A small-molecule ligand and the protein it binds are described below.
Small molecule (SMILES): Nc1ncnc2c1ncn2[C@@H]1O[C@H](COP(=O)(O)OP(=O)(O)OP(O)(O)=S)[C@@H](O)[C@H]1O

Sequence of chain 1.C:
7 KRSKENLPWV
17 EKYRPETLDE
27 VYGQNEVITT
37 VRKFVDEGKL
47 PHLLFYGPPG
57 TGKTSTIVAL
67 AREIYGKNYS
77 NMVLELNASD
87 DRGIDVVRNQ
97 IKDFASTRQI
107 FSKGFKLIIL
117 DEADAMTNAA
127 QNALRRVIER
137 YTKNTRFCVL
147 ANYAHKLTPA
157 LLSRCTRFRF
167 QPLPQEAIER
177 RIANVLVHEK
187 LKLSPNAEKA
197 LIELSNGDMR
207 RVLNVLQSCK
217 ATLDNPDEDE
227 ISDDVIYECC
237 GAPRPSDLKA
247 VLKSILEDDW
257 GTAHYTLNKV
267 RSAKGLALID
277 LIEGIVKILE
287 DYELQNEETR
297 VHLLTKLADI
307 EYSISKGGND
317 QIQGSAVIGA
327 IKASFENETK

Sequence of chain 1.D:
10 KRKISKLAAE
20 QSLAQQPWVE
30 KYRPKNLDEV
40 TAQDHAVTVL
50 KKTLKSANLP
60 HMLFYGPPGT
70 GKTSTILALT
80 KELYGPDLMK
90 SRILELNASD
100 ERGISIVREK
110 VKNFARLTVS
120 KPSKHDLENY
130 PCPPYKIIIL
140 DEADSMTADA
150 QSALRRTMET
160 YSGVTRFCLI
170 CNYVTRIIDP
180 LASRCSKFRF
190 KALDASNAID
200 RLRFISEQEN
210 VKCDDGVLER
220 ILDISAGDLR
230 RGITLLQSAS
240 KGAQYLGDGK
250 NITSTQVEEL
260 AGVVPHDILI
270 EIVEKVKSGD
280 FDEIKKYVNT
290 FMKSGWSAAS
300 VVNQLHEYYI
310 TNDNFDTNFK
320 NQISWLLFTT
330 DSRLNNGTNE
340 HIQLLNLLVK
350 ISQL

Binding-site contacts:
Ligand atom PG contacts residue ARG206 of chain 1.C at 3.5 Å.
Ligand atom PG contacts residue ARG154 of chain 1.D at 3.3 Å.
Ligand atom O3A contacts residue GLY56 of chain 1.C at 3.5 Å.
Ligand atom O2A contacts residue ARG20 of chain 1.C at 3.4 Å (salt-bridge).
Ligand atom S1G contacts residue ARG154 of chain 1.D at 3.4 Å (salt-bridge).
Ligand atom N9 contacts residue MET205 of chain 1.C at 3.5 Å.
Ligand atom O3' contacts residue VAL16 of chain 1.C at 2.8 Å (h-bond).
Ligand atom O3' contacts residue ARG20 of chain 1.C at 3.1 Å.
Ligand atom O1A contacts residue THR60 of chain 1.C at 3.5 Å (h-bond).
Ligand atom O1B contacts residue LYS59 of chain 1.C at 2.6 Å (salt-bridge).
Ligand atom O3B contacts residue MG1 of chain 1.O at 3.3 Å.
Ligand atom O1B contacts residue THR57 of chain 1.C at 3.3 Å (h-bond).
Ligand atom O2B contacts residue MG1 of chain 1.O at 2.4 Å.
Ligand atom O2' contacts residue LEU209 of chain 1.C at 3.4 Å.
Ligand atom O3G contacts residue ASN148 of chain 1.C at 3.2 Å (h-bond).
Ligand atom O3B contacts residue ARG206 of chain 1.C at 2.9 Å (salt-bridge).
Ligand atom O3A contacts residue GLY58 of chain 1.C at 3.4 Å (h-bond).
Ligand atom O2A contacts residue ARG206 of chain 1.C at 3.4 Å (salt-bridge).
Ligand atom O1A contacts residue GLY58 of chain 1.C at 3.4 Å.
Ligand atom O3B contacts residue GLY56 of chain 1.C at 3.3 Å (h-bond).
Ligand atom O2G contacts residue ARG154 of chain 1.D at 2.7 Å (salt-bridge).
Ligand atom O1A contacts residue SER61 of chain 1.C at 2.8 Å (h-bond).
Ligand atom O2G contacts residue MG1 of chain 1.O at 2.2 Å.
Ligand atom S1G contacts residue ARG206 of chain 1.C at 3.0 Å (salt-bridge).
Ligand atom PB contacts residue MG1 of chain 1.O at 3.5 Å.
Ligand atom N6 contacts residue THR57 of chain 1.C at 3.3 Å (h-bond).
Ligand atom O2G contacts residue ARG183 of chain 1.D at 2.8 Å (salt-bridge).
Ligand atom O2' contacts residue TYR19 of chain 1.C at 3.4 Å (h-bond).
Ligand atom C5' contacts residue ARG206 of chain 1.C at 3.3 Å.
Ligand atom O2' contacts residue VAL16 of chain 1.C at 3.0 Å (h-bond).
Ligand atom S1G contacts residue ARG183 of chain 1.D at 3.4 Å (salt-bridge).
Ligand atom PG contacts residue MG1 of chain 1.O at 3.2 Å.
Ligand atom N7 contacts residue GLY58 of chain 1.C at 3.2 Å (h-bond).
Ligand atom O1B contacts residue GLY56 of chain 1.C at 3.5 Å (h-bond).
Ligand atom O3G contacts residue ARG154 of chain 1.D at 3.5 Å (salt-bridge).
Ligand atom N7 contacts residue THR57 of chain 1.C at 3.2 Å.
Ligand atom O4' contacts residue ARG206 of chain 1.C at 3.5 Å.
Ligand atom N6 contacts residue TYR28 of chain 1.C at 2.9 Å (h-bond).
Ligand atom O2B contacts residue THR60 of chain 1.C at 3.0 Å (h-bond).
Ligand atom O3G contacts residue LYS59 of chain 1.C at 2.8 Å (salt-bridge).